Binding-site contacts:
Ligand atom N2 contacts residue ASN100 of chain 1.C at 2.9 Å (h-bond).
Ligand atom C6 contacts residue SER102 of chain 1.C at 4.3 Å.
Ligand atom O5 contacts residue SER102 of chain 1.C at 3.1 Å (h-bond).
Ligand atom C4 contacts residue ASN100 of chain 1.C at 4.2 Å.
Ligand atom C7 contacts residue ASN100 of chain 1.C at 3.9 Å.
Ligand atom C5 contacts residue SER102 of chain 1.C at 3.9 Å.
Ligand atom C3 contacts residue ASN100 of chain 1.C at 3.8 Å.
Ligand atom C2 contacts residue ASN100 of chain 1.C at 2.5 Å.
Ligand atom C5 contacts residue ASN100 of chain 1.C at 3.7 Å.
Ligand atom C8 contacts residue ASN100 of chain 1.C at 4.4 Å.
Ligand atom C1 contacts residue ASN100 of chain 1.C at 1.4 Å.
Ligand atom O5 contacts residue ASN100 of chain 1.C at 2.4 Å (h-bond).
Ligand atom C1 contacts residue SER102 of chain 1.C at 3.2 Å.

A protein and the small-molecule ligand that binds it are described below.
Small molecule (SMILES): CC(=O)N[C@@H]1[C@@H](O)[C@H](O)[C@@H](CO)O[C@H]1O

Sequence of chain 1.C:
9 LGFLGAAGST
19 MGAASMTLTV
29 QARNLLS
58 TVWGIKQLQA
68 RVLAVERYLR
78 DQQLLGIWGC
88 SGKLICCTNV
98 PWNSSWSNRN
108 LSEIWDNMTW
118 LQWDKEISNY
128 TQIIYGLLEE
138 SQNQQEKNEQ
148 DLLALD